Binding-site contacts:
Ligand atom C3 contacts residue ASN344 of chain 1.B at 3.8 Å.
Ligand atom O7 contacts residue ASN344 of chain 1.B at 3.8 Å.
Ligand atom O6 contacts residue THR346 of chain 1.B at 3.7 Å.
Ligand atom C7 contacts residue ASN344 of chain 1.B at 3.5 Å.
Ligand atom C1 contacts residue ASN344 of chain 1.B at 1.4 Å.
Ligand atom O5 contacts residue ASN344 of chain 1.B at 2.4 Å (h-bond).
Ligand atom N2 contacts residue ASN344 of chain 1.B at 2.9 Å (h-bond).
Ligand atom O5 contacts residue THR346 of chain 1.B at 4.5 Å.
Ligand atom C2 contacts residue ASN344 of chain 1.B at 2.4 Å.
Ligand atom C5 contacts residue ASN344 of chain 1.B at 3.7 Å.
Ligand atom C4 contacts residue ASN344 of chain 1.B at 4.2 Å.

Sequence of chain 1.B:
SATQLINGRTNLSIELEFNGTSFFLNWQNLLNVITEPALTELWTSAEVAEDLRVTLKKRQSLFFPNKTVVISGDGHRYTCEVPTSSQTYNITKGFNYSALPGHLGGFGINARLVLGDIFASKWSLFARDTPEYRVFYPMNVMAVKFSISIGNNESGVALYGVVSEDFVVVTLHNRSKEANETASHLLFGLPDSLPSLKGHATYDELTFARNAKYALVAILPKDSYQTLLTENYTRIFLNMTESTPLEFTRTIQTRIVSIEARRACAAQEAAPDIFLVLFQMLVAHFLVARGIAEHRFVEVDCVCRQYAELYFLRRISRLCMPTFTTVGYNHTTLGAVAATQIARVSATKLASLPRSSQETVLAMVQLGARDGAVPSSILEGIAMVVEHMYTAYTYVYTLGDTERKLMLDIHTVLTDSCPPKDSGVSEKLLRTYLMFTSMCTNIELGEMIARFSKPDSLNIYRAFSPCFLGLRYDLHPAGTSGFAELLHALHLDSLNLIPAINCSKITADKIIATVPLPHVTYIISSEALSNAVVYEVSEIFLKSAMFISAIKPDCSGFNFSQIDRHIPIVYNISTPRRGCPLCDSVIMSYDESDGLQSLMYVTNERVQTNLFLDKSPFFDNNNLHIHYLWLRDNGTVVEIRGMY

The small molecule below binds the protein below.
Small molecule (SMILES): CC(=O)N[C@@H]1[C@@H](O)[C@H](O)[C@@H](CO)O[C@H]1O